Sequence of chain 1.H:
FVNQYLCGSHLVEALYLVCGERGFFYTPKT

Sequence of chain 1.L:
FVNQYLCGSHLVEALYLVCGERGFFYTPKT

Sequence of chain 1.K:
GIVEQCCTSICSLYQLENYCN

The small molecule below binds the protein below.
Small molecule (SMILES): Oc1cccc(O)c1

Sequence of chain 1.F:
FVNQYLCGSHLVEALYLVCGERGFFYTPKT

Binding-site contacts:
Ligand atom C4 contacts residue LEU11 of chain 1.L at 4.0 Å (hydrophobic).
Ligand atom O3 contacts residue VAL2 of chain 1.H at 4.1 Å.
Ligand atom C5 contacts residue CYS7 of chain 1.L at 4.0 Å (hydrophobic).
Ligand atom C1 contacts residue CYS11 of chain 1.K at 4.5 Å (hydrophobic).
Ligand atom C2 contacts residue TYR5 of chain 1.H at 3.9 Å (hydrophobic).
Ligand atom C5 contacts residue LEU6 of chain 1.H at 3.8 Å (hydrophobic).
Ligand atom O3 contacts residue SER9 of chain 1.K at 3.6 Å.
Ligand atom C6 contacts residue HIS10 of chain 1.L at 3.8 Å.
Ligand atom C6 contacts residue LEU11 of chain 1.L at 3.9 Å (hydrophobic).
Ligand atom O1 contacts residue LEU17 of chain 1.F at 3.8 Å.
Ligand atom O1 contacts residue CYS11 of chain 1.K at 4.5 Å.
Ligand atom O1 contacts residue LEU16 of chain 1.K at 4.0 Å.
Ligand atom C1 contacts residue LEU16 of chain 1.K at 4.5 Å (hydrophobic).
Ligand atom C5 contacts residue HIS10 of chain 1.L at 4.0 Å.
Ligand atom C3 contacts residue LEU11 of chain 1.L at 4.1 Å (hydrophobic).
Ligand atom O3 contacts residue CYS6 of chain 1.K at 2.7 Å (h-bond).
Ligand atom C4 contacts residue LEU6 of chain 1.H at 4.5 Å (hydrophobic).
Ligand atom O1 contacts residue ALA14 of chain 1.L at 3.5 Å.
Ligand atom O1 contacts residue TYR5 of chain 1.H at 3.9 Å.
Ligand atom C3 contacts residue CYS11 of chain 1.K at 3.8 Å (hydrophobic).
Ligand atom O3 contacts residue ILE10 of chain 1.K at 3.5 Å.
Ligand atom C3 contacts residue CYS6 of chain 1.K at 3.4 Å (hydrophobic).
Ligand atom C5 contacts residue LEU11 of chain 1.L at 4.0 Å (hydrophobic).
Ligand atom C6 contacts residue TYR5 of chain 1.H at 4.4 Å (hydrophobic).
Ligand atom C2 contacts residue LEU11 of chain 1.L at 4.2 Å (hydrophobic).
Ligand atom C4 contacts residue CYS6 of chain 1.K at 3.3 Å (hydrophobic).
Ligand atom C2 contacts residue LEU16 of chain 1.K at 4.4 Å (hydrophobic).
Ligand atom C1 contacts residue TYR5 of chain 1.H at 3.8 Å (hydrophobic).
Ligand atom O3 contacts residue CYS11 of chain 1.K at 2.7 Å (h-bond).
Ligand atom C4 contacts residue VAL2 of chain 1.H at 4.2 Å (hydrophobic).
Ligand atom C2 contacts residue CYS11 of chain 1.K at 3.5 Å (hydrophobic).
Ligand atom C1 contacts residue LEU11 of chain 1.L at 4.2 Å (hydrophobic).
Ligand atom C4 contacts residue CYS7 of chain 1.L at 3.9 Å (hydrophobic).
Ligand atom C6 contacts residue LEU6 of chain 1.H at 4.2 Å (hydrophobic).